Sequence of chain 1.A:
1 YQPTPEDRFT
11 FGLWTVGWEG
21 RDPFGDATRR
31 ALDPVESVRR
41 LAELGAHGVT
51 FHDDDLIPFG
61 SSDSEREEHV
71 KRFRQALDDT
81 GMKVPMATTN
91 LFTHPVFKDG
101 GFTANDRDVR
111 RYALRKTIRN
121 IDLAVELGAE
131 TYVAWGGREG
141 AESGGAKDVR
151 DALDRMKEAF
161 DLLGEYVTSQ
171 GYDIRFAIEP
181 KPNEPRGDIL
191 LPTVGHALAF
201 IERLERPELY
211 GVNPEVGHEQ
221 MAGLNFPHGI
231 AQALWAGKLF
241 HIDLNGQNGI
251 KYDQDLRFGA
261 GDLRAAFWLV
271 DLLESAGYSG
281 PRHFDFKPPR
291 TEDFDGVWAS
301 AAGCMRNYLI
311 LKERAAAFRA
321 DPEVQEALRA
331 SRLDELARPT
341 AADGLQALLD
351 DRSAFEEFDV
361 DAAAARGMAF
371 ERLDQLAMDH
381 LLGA

This small molecule binds to this protein.
Small molecule (SMILES): OC[C@@H](O)C(O)[C@@H](O)CO

Sequence of chain 3.A:
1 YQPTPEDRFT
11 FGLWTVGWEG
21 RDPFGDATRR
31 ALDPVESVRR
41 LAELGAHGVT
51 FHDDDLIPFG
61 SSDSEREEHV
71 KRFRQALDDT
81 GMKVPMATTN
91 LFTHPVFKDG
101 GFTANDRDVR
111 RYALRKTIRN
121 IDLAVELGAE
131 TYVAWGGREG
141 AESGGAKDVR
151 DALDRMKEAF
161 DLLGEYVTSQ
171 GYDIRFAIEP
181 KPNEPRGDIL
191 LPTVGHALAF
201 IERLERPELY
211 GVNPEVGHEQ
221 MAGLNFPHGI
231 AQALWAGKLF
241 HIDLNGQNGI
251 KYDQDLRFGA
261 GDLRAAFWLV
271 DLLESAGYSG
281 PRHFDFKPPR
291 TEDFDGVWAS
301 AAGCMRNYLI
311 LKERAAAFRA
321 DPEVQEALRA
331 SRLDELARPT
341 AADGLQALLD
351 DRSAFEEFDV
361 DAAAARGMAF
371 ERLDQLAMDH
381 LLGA

Binding-site contacts:
Ligand atom C4 contacts residue GLU179 of chain 1.A at 3.1 Å.
Ligand atom C2 contacts residue GLU179 of chain 1.A at 3.5 Å.
Ligand atom O1 contacts residue HIS218 of chain 1.A at 3.1 Å (h-bond).
Ligand atom O1 contacts residue ASP253 of chain 1.A at 4.0 Å.
Ligand atom C3 contacts residue GLU179 of chain 1.A at 4.1 Å.
Ligand atom O1 contacts residue LYS181 of chain 1.A at 2.9 Å (salt-bridge).
Ligand atom O5 contacts residue HIS52 of chain 1.A at 2.6 Å (h-bond).
Ligand atom O1 contacts residue PHE24 of chain 3.A at 3.6 Å.
Ligand atom C4 contacts residue TRP135 of chain 1.A at 3.7 Å (hydrophobic).
Ligand atom O2 contacts residue MG1 of chain 1.B at 2.2 Å.
Ligand atom O4 contacts residue ASP243 of chain 1.A at 3.0 Å (salt-bridge).
Ligand atom C5 contacts residue TRP135 of chain 1.A at 4.1 Å (hydrophobic).
Ligand atom C2 contacts residue TRP135 of chain 1.A at 3.7 Å (hydrophobic).
Ligand atom O3 contacts residue MG1 of chain 1.B at 3.6 Å.
Ligand atom O4 contacts residue ASP285 of chain 1.A at 2.8 Å (salt-bridge).
Ligand atom O4 contacts residue MG1 of chain 1.B at 2.2 Å.
Ligand atom O4 contacts residue GLU215 of chain 1.A at 4.2 Å.
Ligand atom C3 contacts residue MG1 of chain 1.B at 3.5 Å.
Ligand atom C1 contacts residue LYS181 of chain 1.A at 4.1 Å.
Ligand atom O4 contacts residue GLU179 of chain 1.A at 2.5 Å (salt-bridge).
Ligand atom O1 contacts residue TRP135 of chain 1.A at 3.6 Å.
Ligand atom C2 contacts residue ASP285 of chain 1.A at 3.8 Å.
Ligand atom C1 contacts residue PHE24 of chain 3.A at 3.4 Å (hydrophobic).
Ligand atom O5 contacts residue PHE92 of chain 1.A at 3.8 Å.
Ligand atom C5 contacts residue GLU179 of chain 1.A at 3.9 Å.
Ligand atom O2 contacts residue GLU215 of chain 1.A at 2.9 Å (salt-bridge).
Ligand atom O3 contacts residue TRP14 of chain 1.A at 3.4 Å (h-bond).
Ligand atom O3 contacts residue ASP285 of chain 1.A at 2.8 Å (salt-bridge).
Ligand atom C3 contacts residue ASP285 of chain 1.A at 3.5 Å.
Ligand atom C5 contacts residue HIS52 of chain 1.A at 3.4 Å.
Ligand atom C2 contacts residue HIS218 of chain 1.A at 3.8 Å.
Ligand atom O2 contacts residue HIS218 of chain 1.A at 3.4 Å.
Ligand atom C2 contacts residue MG1 of chain 1.B at 3.2 Å.
Ligand atom C3 contacts residue TRP135 of chain 1.A at 3.8 Å (hydrophobic).
Ligand atom O5 contacts residue TRP135 of chain 1.A at 3.7 Å.
Ligand atom O2 contacts residue ASP285 of chain 1.A at 2.9 Å (salt-bridge).
Ligand atom C4 contacts residue MG1 of chain 1.B at 3.3 Å.
Ligand atom C1 contacts residue TRP135 of chain 1.A at 3.7 Å (hydrophobic).
Ligand atom O2 contacts residue GLU179 of chain 1.A at 2.9 Å (salt-bridge).
Ligand atom C4 contacts residue ASP285 of chain 1.A at 3.7 Å.